Binding-site contacts:
Ligand atom C21 contacts residue LEU138 of chain 1.A at 3.7 Å (hydrophobic).
Ligand atom C12 contacts residue THR87 of chain 1.A at 3.8 Å.
Ligand atom C18 contacts residue VAL140 of chain 1.A at 3.7 Å (hydrophobic).
Ligand atom C2 contacts residue THR88 of chain 1.A at 3.3 Å.
Ligand atom C3 contacts residue CYS84 of chain 1.A at 3.6 Å (hydrophobic).
Ligand atom C4 contacts residue MET252 of chain 1.A at 3.5 Å (hydrophobic).
Ligand atom C7 contacts residue CYS84 of chain 1.A at 3.8 Å (hydrophobic).
Ligand atom F29 contacts residue VAL80 of chain 1.A at 3.8 Å.
Ligand atom C1 contacts residue HIS248 of chain 1.A at 3.5 Å.
Ligand atom C10 contacts residue ILE162 of chain 1.A at 3.9 Å (hydrophobic).
Ligand atom C5 contacts residue HIS248 of chain 1.A at 3.2 Å.
Ligand atom C11 contacts residue ILE162 of chain 1.A at 3.8 Å (hydrophobic).
Ligand atom O25 contacts residue THR87 of chain 1.A at 3.1 Å.
Ligand atom O30 contacts residue LEU129 of chain 1.A at 3.6 Å.
Ligand atom F26 contacts residue LEU138 of chain 1.A at 3.9 Å.
Ligand atom O22 contacts residue TYR272 of chain 1.A at 2.5 Å (h-bond).
Ligand atom C4 contacts residue PHE81 of chain 1.A at 3.4 Å (hydrophobic).
Ligand atom F27 contacts residue TRP63 of chain 1.A at 3.5 Å.
Ligand atom N24 contacts residue CYS84 of chain 1.A at 3.2 Å (h-bond).
Ligand atom F29 contacts residue ARG83 of chain 1.A at 3.8 Å.
Ligand atom C21 contacts residue LEU129 of chain 1.A at 3.8 Å (hydrophobic).
Ligand atom F28 contacts residue VAL147 of chain 1.A at 3.1 Å.
Ligand atom C2 contacts residue CYS84 of chain 1.A at 3.8 Å (hydrophobic).
Ligand atom F26 contacts residue CYS84 of chain 1.A at 3.5 Å.
Ligand atom C14 contacts residue CYS84 of chain 1.A at 3.9 Å (hydrophobic).
Ligand atom C1 contacts residue TYR272 of chain 1.A at 3.5 Å (hydrophobic).
Ligand atom C1 contacts residue HIS122 of chain 1.A at 3.7 Å.
Ligand atom O23 contacts residue TYR272 of chain 1.A at 3.6 Å.
Ligand atom O23 contacts residue HIS122 of chain 1.A at 3.0 Å (h-bond).
Ligand atom F27 contacts residue VAL147 of chain 1.A at 3.5 Å.
Ligand atom O22 contacts residue MET252 of chain 1.A at 3.3 Å.
Ligand atom C18 contacts residue ARG83 of chain 1.A at 3.7 Å.
Ligand atom C15 contacts residue CYS84 of chain 1.A at 3.6 Å (hydrophobic).
Ligand atom O22 contacts residue HIS248 of chain 1.A at 2.6 Å (h-bond).
Ligand atom O23 contacts residue LEU268 of chain 1.A at 3.8 Å.
Ligand atom C9 contacts residue LEU129 of chain 1.A at 3.8 Å (hydrophobic).
Ligand atom C1 contacts residue THR88 of chain 1.A at 3.3 Å.
Ligand atom O22 contacts residue HIS122 of chain 1.A at 3.8 Å.
Ligand atom O23 contacts residue THR88 of chain 1.A at 2.6 Å (h-bond).
Ligand atom C20 contacts residue VAL147 of chain 1.A at 3.8 Å (hydrophobic).

Sequence of chain 1.A:
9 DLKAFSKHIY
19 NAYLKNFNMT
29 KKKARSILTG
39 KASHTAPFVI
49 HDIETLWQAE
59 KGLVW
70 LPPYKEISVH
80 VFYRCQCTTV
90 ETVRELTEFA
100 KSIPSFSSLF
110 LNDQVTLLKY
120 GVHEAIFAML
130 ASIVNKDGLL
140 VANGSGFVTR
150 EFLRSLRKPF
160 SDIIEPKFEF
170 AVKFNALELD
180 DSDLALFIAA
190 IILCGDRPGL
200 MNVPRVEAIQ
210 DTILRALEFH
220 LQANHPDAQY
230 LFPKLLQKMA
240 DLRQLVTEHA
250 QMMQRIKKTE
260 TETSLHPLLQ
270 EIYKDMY

This protein binds this small molecule.
Small molecule (SMILES): CC[C@@H](Cc1ccc(OC)c(CNC(=O)c2ccc(C(F)(F)F)cc2F)c1)C(=O)O